Binding-site contacts:
Ligand atom O5 contacts residue LYS44 of chain 1.ZA at 4.1 Å.
Ligand atom O1 contacts residue LYS44 of chain 1.ZA at 3.4 Å.
Ligand atom O4 contacts residue MET39 of chain 1.OB at 3.7 Å.
Ligand atom O4 contacts residue MET38 of chain 1.OB at 4.3 Å.
Ligand atom C2 contacts residue VAL43 of chain 1.ZA at 3.4 Å (hydrophobic).
Ligand atom C1 contacts residue VAL43 of chain 1.ZA at 3.4 Å (hydrophobic).
Ligand atom P1 contacts residue MET39 of chain 1.OB at 4.4 Å.
Ligand atom C3 contacts residue MET39 of chain 1.OB at 3.8 Å (hydrophobic).
Ligand atom O1 contacts residue VAL43 of chain 1.ZA at 3.1 Å (h-bond).
Ligand atom O2 contacts residue MET38 of chain 1.OB at 3.6 Å.
Ligand atom C3 contacts residue MET38 of chain 1.OB at 3.5 Å (hydrophobic).
Ligand atom C4 contacts residue MET39 of chain 1.OB at 3.6 Å (hydrophobic).
Ligand atom O3 contacts residue MET39 of chain 1.OB at 4.3 Å.
Ligand atom O6 contacts residue LYS44 of chain 1.ZA at 4.4 Å.
Ligand atom O2 contacts residue LYS44 of chain 1.ZA at 3.3 Å.
Ligand atom C2 contacts residue VAL32 of chain 1.NB at 4.2 Å (hydrophobic).
Ligand atom O5 contacts residue MET39 of chain 1.OB at 2.9 Å (h-bond).
Ligand atom O3 contacts residue MET38 of chain 1.OB at 2.9 Å (h-bond).
Ligand atom O4 contacts residue LYS44 of chain 1.ZA at 3.7 Å.
Ligand atom P1 contacts residue LYS44 of chain 1.ZA at 4.0 Å.
Ligand atom O2 contacts residue MET39 of chain 1.OB at 3.6 Å.
Ligand atom P1 contacts residue MET38 of chain 1.OB at 3.9 Å.
Ligand atom O3 contacts residue VAL32 of chain 1.NB at 3.3 Å.

Sequence of chain 1.OB:
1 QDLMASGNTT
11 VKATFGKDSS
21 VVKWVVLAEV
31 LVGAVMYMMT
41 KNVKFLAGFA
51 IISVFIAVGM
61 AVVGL

Sequence of chain 1.NB:
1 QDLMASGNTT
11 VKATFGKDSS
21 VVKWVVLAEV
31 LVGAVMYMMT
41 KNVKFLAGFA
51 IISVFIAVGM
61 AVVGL

This protein binds this small molecule.
Small molecule (SMILES): CCOP(=O)(O)OC[C@H](O)CO

Sequence of chain 1.ZA:
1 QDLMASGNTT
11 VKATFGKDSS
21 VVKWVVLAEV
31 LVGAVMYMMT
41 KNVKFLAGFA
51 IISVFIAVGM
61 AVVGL